The small molecule below binds the protein below.
Small molecule (SMILES): CSC[C@H]1CN(Cc2c[nH]c3c(N)ncnc23)C[C@@H]1O

Binding-site contacts:
Ligand atom C5' contacts residue PHE167 of chain 1.B at 3.6 Å (hydrophobic).
Ligand atom N3 contacts residue MET189 of chain 1.B at 3.7 Å.
Ligand atom C2 contacts residue ILE168 of chain 1.B at 3.8 Å (hydrophobic).
Ligand atom N7 contacts residue PHE167 of chain 1.B at 3.6 Å.
Ligand atom C3' contacts residue GLU190 of chain 1.B at 3.6 Å.
Ligand atom O3' contacts residue GLU190 of chain 1.B at 2.8 Å (salt-bridge).
Ligand atom N3 contacts residue GLU188 of chain 1.B at 3.3 Å.
Ligand atom C5 contacts residue GLY94 of chain 1.B at 3.6 Å.
Ligand atom C2' contacts residue MET189 of chain 1.B at 3.6 Å (hydrophobic).
Ligand atom C6 contacts residue PHE167 of chain 1.B at 3.6 Å (hydrophobic).
Ligand atom N7 contacts residue ASP213 of chain 1.B at 2.7 Å (salt-bridge).
Ligand atom C3' contacts residue MET189 of chain 1.B at 3.7 Å (hydrophobic).
Ligand atom N3 contacts residue VAL187 of chain 1.B at 3.8 Å.
Ligand atom C8 contacts residue ASP213 of chain 1.B at 3.4 Å.
Ligand atom C2' contacts residue GLU190 of chain 1.B at 3.7 Å.
Ligand atom C8 contacts residue GLY94 of chain 1.B at 3.5 Å.
Ligand atom C1' contacts residue PHE223 of chain 1.B at 3.4 Å (hydrophobic).
Ligand atom C1' contacts residue SER92 of chain 1.B at 3.4 Å.
Ligand atom C10 contacts residue SER92 of chain 1.B at 3.3 Å.
Ligand atom C8 contacts residue SER212 of chain 1.B at 3.4 Å.
Ligand atom N7 contacts residue GLY94 of chain 1.B at 3.3 Å (h-bond).
Ligand atom N1 contacts residue ILE168 of chain 1.B at 2.9 Å (h-bond).
Ligand atom C8 contacts residue ALA93 of chain 1.B at 3.5 Å (hydrophobic).
Ligand atom C8 contacts residue SER92 of chain 1.B at 3.8 Å.
Ligand atom N6 contacts residue PHE167 of chain 1.B at 3.6 Å.
Ligand atom C4 contacts residue VAL187 of chain 1.B at 3.7 Å (hydrophobic).
Ligand atom N6 contacts residue ILE168 of chain 1.B at 3.1 Å (h-bond).
Ligand atom O3' contacts residue ILE66 of chain 1.B at 3.5 Å.
Ligand atom C2 contacts residue ALA166 of chain 1.B at 3.4 Å (hydrophobic).
Ligand atom N1 contacts residue PHE167 of chain 1.B at 3.6 Å.
Ligand atom O3' contacts residue ALA24 of chain 1.B at 3.7 Å.
Ligand atom N7 contacts residue SER212 of chain 1.B at 3.7 Å.
Ligand atom N7 contacts residue ALA93 of chain 1.B at 3.7 Å.
Ligand atom C6 contacts residue ILE168 of chain 1.B at 3.7 Å (hydrophobic).
Ligand atom N1' contacts residue SER92 of chain 1.B at 3.7 Å.
Ligand atom C5 contacts residue PHE167 of chain 1.B at 3.5 Å (hydrophobic).
Ligand atom C10 contacts residue GLU188 of chain 1.B at 3.7 Å.
Ligand atom N6 contacts residue ASP213 of chain 1.B at 2.9 Å (salt-bridge).
Ligand atom C2 contacts residue MET189 of chain 1.B at 3.8 Å (hydrophobic).
Ligand atom C2 contacts residue PHE167 of chain 1.B at 3.8 Å (hydrophobic).

Sequence of chain 1.B:
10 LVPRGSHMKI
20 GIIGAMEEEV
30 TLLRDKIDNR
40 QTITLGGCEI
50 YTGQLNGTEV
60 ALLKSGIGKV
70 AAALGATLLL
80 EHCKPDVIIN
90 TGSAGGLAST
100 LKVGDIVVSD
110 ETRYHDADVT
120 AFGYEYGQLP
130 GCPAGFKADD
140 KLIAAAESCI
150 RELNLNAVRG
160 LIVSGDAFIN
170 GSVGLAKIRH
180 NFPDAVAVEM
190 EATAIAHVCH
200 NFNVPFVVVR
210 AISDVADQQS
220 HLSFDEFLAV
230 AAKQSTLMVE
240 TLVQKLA

Sequence of chain 1.A:
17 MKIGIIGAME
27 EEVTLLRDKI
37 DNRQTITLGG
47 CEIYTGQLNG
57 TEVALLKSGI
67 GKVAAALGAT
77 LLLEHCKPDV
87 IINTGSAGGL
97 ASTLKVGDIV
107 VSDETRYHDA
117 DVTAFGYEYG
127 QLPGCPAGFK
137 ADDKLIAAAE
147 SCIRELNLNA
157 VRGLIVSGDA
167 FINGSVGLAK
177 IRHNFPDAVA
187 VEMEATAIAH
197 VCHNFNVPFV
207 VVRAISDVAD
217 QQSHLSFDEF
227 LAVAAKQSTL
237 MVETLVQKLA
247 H